This small molecule binds to this protein.
Small molecule (SMILES): N#Cc1csc(NC(=O)CN2C(=O)CCc3ccccc32)c1-c1ncn[nH]1

Binding-site contacts:
Ligand atom C23 contacts residue ILE32 of chain 1.A at 3.5 Å (hydrophobic).
Ligand atom C1 contacts residue ASP112 of chain 1.A at 3.5 Å.
Ligand atom C12 contacts residue LEU110 of chain 1.A at 3.8 Å (hydrophobic).
Ligand atom C20 contacts residue VAL40 of chain 1.A at 3.9 Å (hydrophobic).
Ligand atom C19 contacts residue LEU168 of chain 1.A at 3.6 Å (hydrophobic).
Ligand atom C3 contacts residue ILE32 of chain 1.A at 3.5 Å (hydrophobic).
Ligand atom C2 contacts residue ASP112 of chain 1.A at 3.8 Å.
Ligand atom S16 contacts residue GLU109 of chain 1.A at 3.2 Å (salt-bridge).
Ligand atom O13 contacts residue MET111 of chain 1.A at 2.7 Å (h-bond).
Ligand atom O26 contacts residue ASN114 of chain 1.A at 3.2 Å (h-bond).
Ligand atom N27 contacts residue MET108 of chain 1.A at 2.8 Å.
Ligand atom O13 contacts residue LEU110 of chain 1.A at 3.4 Å.
Ligand atom N14 contacts residue VAL158 of chain 1.A at 3.4 Å.
Ligand atom C11 contacts residue ALA113 of chain 1.A at 3.4 Å (hydrophobic).
Ligand atom C11 contacts residue MET111 of chain 1.A at 3.8 Å (hydrophobic).
Ligand atom N21 contacts residue VAL40 of chain 1.A at 3.5 Å.
Ligand atom N27 contacts residue LYS55 of chain 1.A at 3.8 Å.
Ligand atom C15 contacts residue LEU168 of chain 1.A at 3.8 Å (hydrophobic).
Ligand atom O13 contacts residue VAL158 of chain 1.A at 3.8 Å.
Ligand atom N24 contacts residue VAL40 of chain 1.A at 3.8 Å.
Ligand atom S16 contacts residue LEU168 of chain 1.A at 3.8 Å.
Ligand atom C1 contacts residue MET111 of chain 1.A at 3.6 Å (hydrophobic).
Ligand atom C6 contacts residue ASP112 of chain 1.A at 3.6 Å.
Ligand atom C12 contacts residue VAL158 of chain 1.A at 3.4 Å (hydrophobic).
Ligand atom C5 contacts residue ILE32 of chain 1.A at 3.9 Å (hydrophobic).
Ligand atom C11 contacts residue VAL158 of chain 1.A at 3.7 Å (hydrophobic).
Ligand atom O26 contacts residue VAL158 of chain 1.A at 3.4 Å.
Ligand atom C8 contacts residue ILE32 of chain 1.A at 3.7 Å (hydrophobic).
Ligand atom N27 contacts residue VAL40 of chain 1.A at 3.8 Å.
Ligand atom N22 contacts residue VAL40 of chain 1.A at 3.6 Å.
Ligand atom C18 contacts residue LEU168 of chain 1.A at 3.4 Å (hydrophobic).
Ligand atom C17 contacts residue ALA53 of chain 1.A at 3.5 Å (hydrophobic).
Ligand atom C4 contacts residue ILE32 of chain 1.A at 3.5 Å (hydrophobic).
Ligand atom C7 contacts residue GLN117 of chain 1.A at 3.9 Å.
Ligand atom C17 contacts residue GLU109 of chain 1.A at 3.4 Å.
Ligand atom C25 contacts residue MET108 of chain 1.A at 3.6 Å (hydrophobic).
Ligand atom C1 contacts residue LEU110 of chain 1.A at 3.9 Å (hydrophobic).
Ligand atom C17 contacts residue LEU168 of chain 1.A at 3.6 Å (hydrophobic).
Ligand atom C12 contacts residue MET111 of chain 1.A at 3.9 Å (hydrophobic).
Ligand atom C7 contacts residue ILE32 of chain 1.A at 3.5 Å (hydrophobic).

Sequence of chain 1.A:
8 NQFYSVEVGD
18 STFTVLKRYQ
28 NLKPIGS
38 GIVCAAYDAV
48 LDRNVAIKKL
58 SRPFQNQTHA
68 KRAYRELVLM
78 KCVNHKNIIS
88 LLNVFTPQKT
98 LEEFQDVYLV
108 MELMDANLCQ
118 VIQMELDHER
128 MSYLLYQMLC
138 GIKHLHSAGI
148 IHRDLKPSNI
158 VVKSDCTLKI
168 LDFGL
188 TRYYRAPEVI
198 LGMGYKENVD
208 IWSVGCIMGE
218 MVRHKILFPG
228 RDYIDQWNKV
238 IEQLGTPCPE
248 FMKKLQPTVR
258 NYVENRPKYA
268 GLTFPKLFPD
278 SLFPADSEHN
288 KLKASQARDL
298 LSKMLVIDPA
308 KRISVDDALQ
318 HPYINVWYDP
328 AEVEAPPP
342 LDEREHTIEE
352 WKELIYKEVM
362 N